The small molecule below binds the protein below.
Small molecule (SMILES): O=S(=O)(O)C[C@H]1O[C@H](O)[C@H](O)[C@@H](O)[C@@H]1O

Sequence of chain 1.B:
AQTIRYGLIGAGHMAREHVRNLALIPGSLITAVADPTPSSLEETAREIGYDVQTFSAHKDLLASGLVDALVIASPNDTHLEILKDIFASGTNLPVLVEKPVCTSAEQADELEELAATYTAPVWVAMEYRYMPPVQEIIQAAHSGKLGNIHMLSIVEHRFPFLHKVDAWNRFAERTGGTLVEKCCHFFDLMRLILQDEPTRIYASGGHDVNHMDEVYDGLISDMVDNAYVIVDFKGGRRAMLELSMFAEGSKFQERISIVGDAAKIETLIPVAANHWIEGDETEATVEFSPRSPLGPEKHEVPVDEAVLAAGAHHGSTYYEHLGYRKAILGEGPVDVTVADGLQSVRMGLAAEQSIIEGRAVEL

Binding-site contacts:
Ligand atom O1 contacts residue LYS120 of chain 1.B at 2.7 Å (salt-bridge).
Ligand atom C1 contacts residue NAD1 of chain 1.H at 3.4 Å.
Ligand atom O7 contacts residue HIS334 of chain 1.B at 2.4 Å (h-bond).
Ligand atom O5 contacts residue PHE182 of chain 1.B at 3.3 Å.
Ligand atom O8 contacts residue NAD1 of chain 1.H at 2.9 Å (h-bond).
Ligand atom O2 contacts residue NAD1 of chain 1.H at 3.6 Å.
Ligand atom O4 contacts residue LEU183 of chain 1.B at 3.3 Å.
Ligand atom C6 contacts residue LYS203 of chain 1.B at 3.7 Å.
Ligand atom O2 contacts residue GLU202 of chain 1.B at 2.3 Å (salt-bridge).
Ligand atom C4 contacts residue PHE182 of chain 1.B at 3.9 Å (hydrophobic).
Ligand atom O3 contacts residue LEU183 of chain 1.B at 3.6 Å.
Ligand atom O5 contacts residue ASN190 of chain 1.B at 3.5 Å (h-bond).
Ligand atom O1 contacts residue HIS206 of chain 1.B at 2.6 Å (h-bond).
Ligand atom C3 contacts residue NAD1 of chain 1.H at 4.0 Å.
Ligand atom O8 contacts residue HIS206 of chain 1.B at 3.6 Å.
Ligand atom O6 contacts residue ARG179 of chain 1.B at 3.1 Å (salt-bridge).
Ligand atom O5 contacts residue LEU183 of chain 1.B at 2.9 Å (h-bond).
Ligand atom C6 contacts residue TYR149 of chain 1.B at 3.1 Å (hydrophobic).
Ligand atom O2 contacts residue LYS120 of chain 1.B at 3.1 Å (salt-bridge).
Ligand atom C2 contacts residue GLU202 of chain 1.B at 3.3 Å.
Ligand atom C2 contacts residue LYS120 of chain 1.B at 3.9 Å.
Ligand atom O4 contacts residue PHE180 of chain 1.B at 3.8 Å.
Ligand atom O4 contacts residue ARG179 of chain 1.B at 2.7 Å (salt-bridge).
Ligand atom S1 contacts residue ARG179 of chain 1.B at 3.8 Å.
Ligand atom C4 contacts residue ARG179 of chain 1.B at 3.7 Å.
Ligand atom C4 contacts residue GLU202 of chain 1.B at 3.7 Å.
Ligand atom O8 contacts residue TYR149 of chain 1.B at 2.5 Å (h-bond).
Ligand atom O8 contacts residue HIS334 of chain 1.B at 3.0 Å (h-bond).
Ligand atom O1 contacts residue GLU202 of chain 1.B at 3.9 Å.
Ligand atom O5 contacts residue LYS185 of chain 1.B at 3.8 Å.
Ligand atom C6 contacts residue NAD1 of chain 1.H at 3.9 Å.
Ligand atom C2 contacts residue LYS203 of chain 1.B at 3.9 Å.
Ligand atom O3 contacts residue LYS185 of chain 1.B at 2.9 Å (salt-bridge).
Ligand atom C1 contacts residue LYS120 of chain 1.B at 3.7 Å.
Ligand atom C5 contacts residue HIS334 of chain 1.B at 3.2 Å.
Ligand atom C1 contacts residue HIS206 of chain 1.B at 3.7 Å.
Ligand atom O1 contacts residue NAD1 of chain 1.H at 3.8 Å.
Ligand atom O7 contacts residue NAD1 of chain 1.H at 3.4 Å.
Ligand atom C6 contacts residue HIS334 of chain 1.B at 3.7 Å.
Ligand atom S1 contacts residue LEU183 of chain 1.B at 3.9 Å.